Sequence of chain 1.B:
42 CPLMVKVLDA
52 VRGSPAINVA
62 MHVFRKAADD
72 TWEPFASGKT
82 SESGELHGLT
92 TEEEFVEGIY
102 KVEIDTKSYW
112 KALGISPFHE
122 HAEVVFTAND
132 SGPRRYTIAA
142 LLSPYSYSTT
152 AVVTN

Binding-site contacts:
Ligand atom CAJ contacts residue THR151 of chain 1.B at 4.0 Å.
Ligand atom CAR contacts residue LEU142 of chain 1.B at 3.7 Å (hydrophobic).
Ligand atom BR2 contacts residue THR138 of chain 1.B at 4.0 Å.
Ligand atom CAQ contacts residue ALA140 of chain 1.B at 3.7 Å (hydrophobic).
Ligand atom CAR contacts residue SER149 of chain 1.B at 3.2 Å.
Ligand atom CAF contacts residue ALA140 of chain 1.B at 4.1 Å (hydrophobic).
Ligand atom CAR contacts residue ALA141 of chain 1.B at 4.0 Å (hydrophobic).
Ligand atom CAA contacts residue ALA140 of chain 1.B at 3.7 Å (hydrophobic).
Ligand atom CAC contacts residue LYS47 of chain 1.B at 3.9 Å.
Ligand atom CAR contacts residue ALA140 of chain 1.B at 3.6 Å (hydrophobic).
Ligand atom CAS contacts residue LEU142 of chain 1.B at 3.6 Å (hydrophobic).
Ligand atom OAG contacts residue LYS47 of chain 1.B at 3.0 Å (salt-bridge).
Ligand atom OAK contacts residue ALA140 of chain 1.B at 3.5 Å.
Ligand atom CAB contacts residue LYS47 of chain 1.B at 4.3 Å.
Ligand atom CAQ contacts residue ALA141 of chain 1.B at 3.8 Å (hydrophobic).
Ligand atom CAM contacts residue LEU142 of chain 1.B at 3.9 Å (hydrophobic).
Ligand atom CAE contacts residue LEU49 of chain 1.B at 3.9 Å (hydrophobic).
Ligand atom CAJ contacts residue ALA140 of chain 1.B at 4.0 Å (hydrophobic).
Ligand atom CAQ contacts residue SER149 of chain 1.B at 4.3 Å.
Ligand atom OAK contacts residue THR151 of chain 1.B at 2.9 Å.
Ligand atom CAO contacts residue LEU142 of chain 1.B at 3.8 Å (hydrophobic).
Ligand atom CAQ contacts residue LEU142 of chain 1.B at 3.7 Å (hydrophobic).
Ligand atom CAR contacts residue THR151 of chain 1.B at 3.8 Å.
Ligand atom CAD contacts residue LYS47 of chain 1.B at 4.5 Å.
Ligand atom CAQ contacts residue THR151 of chain 1.B at 4.4 Å.
Ligand atom CAR contacts residue THR150 of chain 1.B at 3.6 Å.
Ligand atom BR1 contacts residue LEU49 of chain 1.B at 3.7 Å.
Ligand atom BR1 contacts residue LYS47 of chain 1.B at 4.2 Å.
Ligand atom OAN contacts residue LEU142 of chain 1.B at 3.4 Å.
Ligand atom CAD contacts residue LEU49 of chain 1.B at 4.0 Å (hydrophobic).
Ligand atom BR2 contacts residue VAL153 of chain 1.B at 4.5 Å.

The protein below binds the small molecule below.
Small molecule (SMILES): CCc1oc2ccccc2c1C(=O)c1cc(Br)c(O)c(Br)c1